Sequence of chain 1.M:
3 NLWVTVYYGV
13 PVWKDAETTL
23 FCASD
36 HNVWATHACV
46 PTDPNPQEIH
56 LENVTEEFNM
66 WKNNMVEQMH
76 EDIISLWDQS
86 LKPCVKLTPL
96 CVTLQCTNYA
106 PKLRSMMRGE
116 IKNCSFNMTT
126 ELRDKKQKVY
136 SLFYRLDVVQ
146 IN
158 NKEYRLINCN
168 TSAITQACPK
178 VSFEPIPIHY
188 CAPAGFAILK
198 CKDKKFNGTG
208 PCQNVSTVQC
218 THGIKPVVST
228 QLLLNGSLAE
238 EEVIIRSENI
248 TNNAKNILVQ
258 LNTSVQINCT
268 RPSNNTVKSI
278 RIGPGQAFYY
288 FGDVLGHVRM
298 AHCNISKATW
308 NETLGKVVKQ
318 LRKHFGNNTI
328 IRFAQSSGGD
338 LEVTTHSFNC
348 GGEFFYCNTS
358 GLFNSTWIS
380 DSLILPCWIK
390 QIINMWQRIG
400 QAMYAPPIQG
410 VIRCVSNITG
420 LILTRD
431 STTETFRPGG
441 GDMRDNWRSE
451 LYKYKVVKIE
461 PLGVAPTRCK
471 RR

Binding-site contacts:
Ligand atom C4 contacts residue ASN308 of chain 1.M at 4.2 Å.
Ligand atom O7 contacts residue GLU309 of chain 1.M at 4.1 Å.
Ligand atom C2 contacts residue ASN308 of chain 1.M at 2.4 Å.
Ligand atom C1 contacts residue ASN308 of chain 1.M at 1.4 Å.
Ligand atom O7 contacts residue TRP364 of chain 1.M at 4.3 Å.
Ligand atom O5 contacts residue ASN308 of chain 1.M at 2.4 Å (h-bond).
Ligand atom C7 contacts residue ASN308 of chain 1.M at 3.7 Å.
Ligand atom O7 contacts residue ASN308 of chain 1.M at 3.7 Å.
Ligand atom N2 contacts residue ASN308 of chain 1.M at 2.8 Å (h-bond).
Ligand atom C4 contacts residue TRP364 of chain 1.M at 4.2 Å (hydrophobic).
Ligand atom O3 contacts residue TRP364 of chain 1.M at 4.3 Å.
Ligand atom C2 contacts residue TRP364 of chain 1.M at 4.3 Å (hydrophobic).
Ligand atom C5 contacts residue ASN308 of chain 1.M at 3.7 Å.
Ligand atom C8 contacts residue GLU309 of chain 1.M at 4.5 Å.
Ligand atom C3 contacts residue ASN308 of chain 1.M at 3.8 Å.
Ligand atom C7 contacts residue GLU309 of chain 1.M at 4.5 Å.

This small molecule binds to this protein.
Small molecule (SMILES): CC(=O)N[C@@H]1[C@@H](O)[C@H](O)[C@@H](CO)O[C@H]1O